Sequence of chain 1.A:
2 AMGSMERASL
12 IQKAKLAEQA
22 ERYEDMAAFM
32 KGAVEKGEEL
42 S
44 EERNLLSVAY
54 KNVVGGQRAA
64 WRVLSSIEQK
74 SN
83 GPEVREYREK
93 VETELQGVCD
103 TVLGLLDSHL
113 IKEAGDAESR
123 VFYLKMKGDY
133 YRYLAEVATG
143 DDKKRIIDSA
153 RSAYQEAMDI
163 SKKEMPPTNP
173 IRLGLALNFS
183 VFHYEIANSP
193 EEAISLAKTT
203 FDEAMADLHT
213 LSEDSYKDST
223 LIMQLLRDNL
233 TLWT

Sequence of chain 1.B:
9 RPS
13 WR

A small-molecule ligand and the protein it binds are described below.
Small molecule (SMILES): [H]/N=C(\N)c1cc(-c2ccccc2)c(CNC(=O)c2cccc3c2OCC3)s1

Binding-site contacts:
Ligand atom C07 contacts residue ASN47 of chain 1.A at 3.9 Å.
Ligand atom S21 contacts residue ASN47 of chain 1.A at 4.0 Å.
Ligand atom C02 contacts residue LEU48 of chain 1.A at 4.4 Å (hydrophobic).
Ligand atom C19 contacts residue PRO172 of chain 1.A at 4.1 Å (hydrophobic).
Ligand atom C06 contacts residue ASN47 of chain 1.A at 4.2 Å.
Ligand atom N01 contacts residue VAL51 of chain 1.A at 3.7 Å.
Ligand atom C19 contacts residue ASP220 of chain 1.A at 4.2 Å.
Ligand atom N09 contacts residue ASN47 of chain 1.A at 2.9 Å (h-bond).
Ligand atom C17 contacts residue ASP220 of chain 1.A at 3.6 Å.
Ligand atom C02 contacts residue GLU19 of chain 1.A at 3.6 Å.
Ligand atom C19 contacts residue TRP13 of chain 1.B at 4.2 Å (hydrophobic).
Ligand atom C05 contacts residue GLU44 of chain 1.A at 4.2 Å.
Ligand atom O11 contacts residue TRP13 of chain 1.B at 3.3 Å.
Ligand atom C16 contacts residue ASP220 of chain 1.A at 3.1 Å.
Ligand atom C23 contacts residue ASN47 of chain 1.A at 3.7 Å.
Ligand atom C27 contacts residue GLU44 of chain 1.A at 3.7 Å.
Ligand atom C04 contacts residue ASN47 of chain 1.A at 4.2 Å.
Ligand atom C10 contacts residue ASN47 of chain 1.A at 3.2 Å.
Ligand atom C17 contacts residue PRO172 of chain 1.A at 4.3 Å (hydrophobic).
Ligand atom C08 contacts residue ASN47 of chain 1.A at 3.9 Å.
Ligand atom C05 contacts residue ASN47 of chain 1.A at 4.3 Å.
Ligand atom C22 contacts residue GLU44 of chain 1.A at 4.1 Å.
Ligand atom C25 contacts residue GLU44 of chain 1.A at 3.9 Å.
Ligand atom C18 contacts residue PRO172 of chain 1.A at 3.9 Å (hydrophobic).
Ligand atom C23 contacts residue GLU44 of chain 1.A at 3.8 Å.
Ligand atom O11 contacts residue ASN47 of chain 1.A at 2.8 Å (h-bond).
Ligand atom C10 contacts residue TRP13 of chain 1.B at 4.2 Å (hydrophobic).
Ligand atom C23 contacts residue CSO43 of chain 1.A at 4.0 Å.
Ligand atom C26 contacts residue GLU44 of chain 1.A at 3.8 Å.
Ligand atom C22 contacts residue ASN47 of chain 1.A at 4.4 Å.
Ligand atom C20 contacts residue TRP13 of chain 1.B at 3.5 Å (hydrophobic).
Ligand atom N03 contacts residue GLU19 of chain 1.A at 3.0 Å (salt-bridge).
Ligand atom C24 contacts residue GLU44 of chain 1.A at 3.9 Å.
Ligand atom N01 contacts residue GLU19 of chain 1.A at 2.6 Å (salt-bridge).
Ligand atom C20 contacts residue PRO172 of chain 1.A at 4.5 Å (hydrophobic).
Ligand atom C12 contacts residue TRP13 of chain 1.B at 4.3 Å (hydrophobic).
Ligand atom C18 contacts residue ASP220 of chain 1.A at 3.1 Å.
Ligand atom C24 contacts residue CSO43 of chain 1.A at 3.7 Å.
Ligand atom N03 contacts residue LEU48 of chain 1.A at 3.5 Å.